A protein and the small-molecule ligand that binds it are described below.
Small molecule (SMILES): C=CC(=O)Nc1ccc(-c2c(-c3ccc(OC)cc3)c3c(N)ncnc3n2C)cc1

Sequence of chain 1.A:
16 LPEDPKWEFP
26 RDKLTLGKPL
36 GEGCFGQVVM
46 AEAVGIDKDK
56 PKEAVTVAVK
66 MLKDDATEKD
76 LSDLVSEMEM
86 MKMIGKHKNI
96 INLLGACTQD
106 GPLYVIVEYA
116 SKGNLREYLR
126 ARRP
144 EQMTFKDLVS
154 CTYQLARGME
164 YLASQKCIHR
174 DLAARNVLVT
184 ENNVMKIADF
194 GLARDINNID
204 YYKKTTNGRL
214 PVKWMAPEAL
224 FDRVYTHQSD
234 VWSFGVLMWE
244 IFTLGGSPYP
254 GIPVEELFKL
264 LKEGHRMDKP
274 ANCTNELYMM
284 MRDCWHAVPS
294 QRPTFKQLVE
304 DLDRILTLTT

Binding-site contacts:
Ligand atom C28 contacts residue LEU181 of chain 1.A at 3.7 Å (hydrophobic).
Ligand atom C24 contacts residue LEU181 of chain 1.A at 3.6 Å (hydrophobic).
Ligand atom C14 contacts residue ASP192 of chain 1.A at 4.0 Å.
Ligand atom N25 contacts residue LEU35 of chain 1.A at 3.6 Å.
Ligand atom C28 contacts residue GLU113 of chain 1.A at 3.9 Å.
Ligand atom C01 contacts residue GLU82 of chain 1.A at 3.9 Å.
Ligand atom C24 contacts residue LEU35 of chain 1.A at 3.9 Å (hydrophobic).
Ligand atom N29 contacts residue ALA63 of chain 1.A at 3.1 Å.
Ligand atom C28 contacts residue ALA63 of chain 1.A at 3.5 Å (hydrophobic).
Ligand atom C13 contacts residue VAL43 of chain 1.A at 4.0 Å (hydrophobic).
Ligand atom C19 contacts residue GLY38 of chain 1.A at 3.4 Å.
Ligand atom O02 contacts residue VAL112 of chain 1.A at 3.9 Å.
Ligand atom C30 contacts residue LEU181 of chain 1.A at 3.6 Å (hydrophobic).
Ligand atom N29 contacts residue LEU181 of chain 1.A at 3.9 Å.
Ligand atom N27 contacts residue ALA115 of chain 1.A at 3.1 Å (h-bond).
Ligand atom C04 contacts residue ASP192 of chain 1.A at 3.6 Å.
Ligand atom C19 contacts residue CYS39 of chain 1.A at 3.6 Å (hydrophobic).
Ligand atom N22 contacts residue LEU181 of chain 1.A at 3.8 Å.
Ligand atom N25 contacts residue ALA115 of chain 1.A at 3.7 Å.
Ligand atom N29 contacts residue VAL112 of chain 1.A at 3.7 Å.
Ligand atom O17 contacts residue ASP192 of chain 1.A at 3.9 Å.
Ligand atom C01 contacts residue LYS65 of chain 1.A at 3.7 Å.
Ligand atom C05 contacts residue LEU181 of chain 1.A at 3.9 Å (hydrophobic).
Ligand atom C20 contacts residue ASP192 of chain 1.A at 3.0 Å.
Ligand atom N27 contacts residue ALA63 of chain 1.A at 3.9 Å.
Ligand atom O17 contacts residue LYS65 of chain 1.A at 3.7 Å.
Ligand atom C12 contacts residue VAL43 of chain 1.A at 3.4 Å (hydrophobic).
Ligand atom C26 contacts residue TYR114 of chain 1.A at 3.7 Å (hydrophobic).
Ligand atom C21 contacts residue ASP192 of chain 1.A at 3.4 Å.
Ligand atom C01 contacts residue VAL110 of chain 1.A at 3.8 Å (hydrophobic).
Ligand atom C01 contacts residue VAL112 of chain 1.A at 3.5 Å (hydrophobic).
Ligand atom C07 contacts residue VAL43 of chain 1.A at 3.7 Å (hydrophobic).
Ligand atom N25 contacts residue LEU181 of chain 1.A at 4.0 Å.
Ligand atom C05 contacts residue ASP192 of chain 1.A at 3.6 Å.
Ligand atom N29 contacts residue GLU113 of chain 1.A at 2.8 Å (salt-bridge).
Ligand atom C26 contacts residue LEU35 of chain 1.A at 3.6 Å (hydrophobic).
Ligand atom N27 contacts residue TYR114 of chain 1.A at 3.7 Å.
Ligand atom C26 contacts residue ALA115 of chain 1.A at 3.0 Å (hydrophobic).
Ligand atom O02 contacts residue GLU82 of chain 1.A at 3.3 Å (salt-bridge).
Ligand atom C09 contacts residue LEU181 of chain 1.A at 3.9 Å (hydrophobic).